A small-molecule ligand and the protein it binds are described below.
Small molecule (SMILES): NCCCC(=O)O

Binding-site contacts:
Ligand atom CG contacts residue TYR205 of chain 1.A at 3.6 Å (hydrophobic).
Ligand atom CG contacts residue PHE65 of chain 1.B at 4.4 Å (hydrophobic).
Ligand atom CG contacts residue THR202 of chain 1.A at 3.5 Å.
Ligand atom OXT contacts residue PHE65 of chain 1.B at 3.2 Å.
Ligand atom N contacts residue TYR205 of chain 1.A at 4.5 Å.
Ligand atom O contacts residue THR130 of chain 1.B at 3.3 Å.
Ligand atom OXT contacts residue PHE200 of chain 1.A at 3.4 Å.
Ligand atom CD contacts residue PHE65 of chain 1.B at 4.4 Å (hydrophobic).
Ligand atom CB contacts residue PHE65 of chain 1.B at 3.8 Å (hydrophobic).
Ligand atom O contacts residue THR202 of chain 1.A at 3.1 Å (h-bond).
Ligand atom CB contacts residue GLU155 of chain 1.A at 4.5 Å.
Ligand atom CB contacts residue TYR157 of chain 1.A at 4.4 Å (hydrophobic).
Ligand atom CB contacts residue TYR205 of chain 1.A at 3.6 Å (hydrophobic).
Ligand atom C contacts residue PHE65 of chain 1.B at 3.9 Å (hydrophobic).
Ligand atom OXT contacts residue THR202 of chain 1.A at 3.6 Å (h-bond).
Ligand atom N contacts residue TYR157 of chain 1.A at 3.8 Å.
Ligand atom CG contacts residue LEU118 of chain 1.B at 3.9 Å (hydrophobic).
Ligand atom CD contacts residue TYR157 of chain 1.A at 3.3 Å (hydrophobic).
Ligand atom OXT contacts residue ARG67 of chain 1.B at 2.7 Å (salt-bridge).
Ligand atom C contacts residue THR202 of chain 1.A at 3.1 Å.
Ligand atom O contacts residue ARG67 of chain 1.B at 2.5 Å (salt-bridge).
Ligand atom C contacts residue TYR205 of chain 1.A at 4.4 Å (hydrophobic).
Ligand atom CD contacts residue GLU155 of chain 1.A at 3.9 Å.
Ligand atom CG contacts residue TYR157 of chain 1.A at 4.3 Å (hydrophobic).
Ligand atom CD contacts residue TYR205 of chain 1.A at 3.9 Å (hydrophobic).
Ligand atom N contacts residue TYR97 of chain 1.A at 2.5 Å (h-bond).
Ligand atom N contacts residue PHE200 of chain 1.A at 4.0 Å.
Ligand atom N contacts residue PHE65 of chain 1.B at 3.9 Å.
Ligand atom C contacts residue PHE200 of chain 1.A at 4.2 Å (hydrophobic).
Ligand atom CD contacts residue SER156 of chain 1.A at 4.2 Å.
Ligand atom CB contacts residue PHE200 of chain 1.A at 3.7 Å (hydrophobic).
Ligand atom C contacts residue THR130 of chain 1.B at 4.0 Å.
Ligand atom N contacts residue SER156 of chain 1.A at 3.9 Å.
Ligand atom CB contacts residue THR202 of chain 1.A at 4.3 Å.
Ligand atom CD contacts residue TYR97 of chain 1.A at 3.8 Å (hydrophobic).
Ligand atom C contacts residue ARG67 of chain 1.B at 3.4 Å.
Ligand atom CB contacts residue TYR97 of chain 1.A at 4.5 Å (hydrophobic).
Ligand atom O contacts residue PHE65 of chain 1.B at 4.5 Å.
Ligand atom CG contacts residue THR130 of chain 1.B at 4.2 Å.
Ligand atom N contacts residue GLU155 of chain 1.A at 2.7 Å (salt-bridge).

Sequence of chain 1.B:
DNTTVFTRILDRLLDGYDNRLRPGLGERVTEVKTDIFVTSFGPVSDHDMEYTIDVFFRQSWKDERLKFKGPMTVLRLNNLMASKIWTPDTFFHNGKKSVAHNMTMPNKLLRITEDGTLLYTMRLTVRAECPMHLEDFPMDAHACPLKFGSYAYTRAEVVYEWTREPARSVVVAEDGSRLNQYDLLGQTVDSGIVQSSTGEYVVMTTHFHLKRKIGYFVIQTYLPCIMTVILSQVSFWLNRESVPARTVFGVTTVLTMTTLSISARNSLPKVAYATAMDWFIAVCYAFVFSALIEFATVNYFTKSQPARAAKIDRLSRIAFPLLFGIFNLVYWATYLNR

Sequence of chain 1.A:
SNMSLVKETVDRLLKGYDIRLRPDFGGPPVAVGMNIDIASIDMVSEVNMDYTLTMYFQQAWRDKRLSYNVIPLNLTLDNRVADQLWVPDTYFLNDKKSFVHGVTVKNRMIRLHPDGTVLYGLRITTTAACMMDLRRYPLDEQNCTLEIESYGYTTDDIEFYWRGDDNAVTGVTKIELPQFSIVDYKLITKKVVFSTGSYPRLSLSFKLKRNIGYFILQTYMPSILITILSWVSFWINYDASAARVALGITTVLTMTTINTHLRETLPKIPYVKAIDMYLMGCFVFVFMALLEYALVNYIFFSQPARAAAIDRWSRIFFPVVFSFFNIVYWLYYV